Sequence of chain 33.A:
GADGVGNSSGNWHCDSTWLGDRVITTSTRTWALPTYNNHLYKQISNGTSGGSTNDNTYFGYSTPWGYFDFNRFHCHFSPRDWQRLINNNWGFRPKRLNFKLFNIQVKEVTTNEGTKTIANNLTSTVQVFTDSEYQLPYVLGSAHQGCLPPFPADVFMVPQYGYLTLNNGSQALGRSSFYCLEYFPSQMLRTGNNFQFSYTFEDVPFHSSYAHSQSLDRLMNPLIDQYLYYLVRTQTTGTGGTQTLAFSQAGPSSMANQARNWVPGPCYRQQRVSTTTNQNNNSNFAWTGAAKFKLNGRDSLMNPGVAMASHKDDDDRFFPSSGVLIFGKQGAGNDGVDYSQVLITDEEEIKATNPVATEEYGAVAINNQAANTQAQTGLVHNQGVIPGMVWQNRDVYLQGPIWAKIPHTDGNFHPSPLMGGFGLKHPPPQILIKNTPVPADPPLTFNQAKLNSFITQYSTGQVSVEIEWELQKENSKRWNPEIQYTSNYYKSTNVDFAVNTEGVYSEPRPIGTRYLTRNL

Sequence of chain 6.A:
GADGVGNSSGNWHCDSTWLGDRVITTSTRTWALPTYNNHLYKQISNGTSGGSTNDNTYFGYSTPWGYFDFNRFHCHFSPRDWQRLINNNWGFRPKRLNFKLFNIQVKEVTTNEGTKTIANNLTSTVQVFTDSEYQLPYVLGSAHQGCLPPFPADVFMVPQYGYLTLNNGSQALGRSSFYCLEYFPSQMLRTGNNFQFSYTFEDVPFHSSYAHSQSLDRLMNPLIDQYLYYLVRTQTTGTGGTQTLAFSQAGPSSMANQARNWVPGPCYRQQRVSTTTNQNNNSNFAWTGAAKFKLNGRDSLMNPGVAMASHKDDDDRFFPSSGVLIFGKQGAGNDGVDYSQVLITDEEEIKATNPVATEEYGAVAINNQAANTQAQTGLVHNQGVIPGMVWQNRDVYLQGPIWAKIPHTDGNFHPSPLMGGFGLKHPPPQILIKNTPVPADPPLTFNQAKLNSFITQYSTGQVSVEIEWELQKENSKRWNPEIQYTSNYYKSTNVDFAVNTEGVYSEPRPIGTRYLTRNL

A protein and the small-molecule ligand that binds it are described below.
Small molecule (SMILES): Nc1ncnc2c1ncn2[C@H]1C[C@H](O)[C@@H](COP(=O)(O)O)O1

Binding-site contacts:
Ligand atom N7 contacts residue HIS630 of chain 33.A at 4.1 Å.
Ligand atom C1' contacts residue HIS630 of chain 33.A at 4.0 Å.
Ligand atom N1 contacts residue VAL420 of chain 33.A at 3.7 Å.
Ligand atom N1 contacts residue PHE638 of chain 33.A at 4.3 Å.
Ligand atom C5 contacts residue PRO421 of chain 33.A at 4.1 Å (hydrophobic).
Ligand atom C6 contacts residue VAL420 of chain 33.A at 4.0 Å (hydrophobic).
Ligand atom C2 contacts residue VAL420 of chain 33.A at 4.3 Å (hydrophobic).
Ligand atom O2P contacts residue ASP626 of chain 6.A at 4.2 Å.
Ligand atom N3 contacts residue PRO631 of chain 33.A at 3.6 Å.
Ligand atom C8 contacts residue PRO421 of chain 33.A at 4.3 Å (hydrophobic).
Ligand atom N6 contacts residue VAL420 of chain 33.A at 4.0 Å.
Ligand atom C8 contacts residue HIS630 of chain 33.A at 3.3 Å.
Ligand atom N9 contacts residue PRO421 of chain 33.A at 4.4 Å.
Ligand atom N6 contacts residue SER632 of chain 33.A at 3.3 Å (h-bond).
Ligand atom C2 contacts residue PRO421 of chain 33.A at 4.5 Å (hydrophobic).
Ligand atom N6 contacts residue GLY639 of chain 33.A at 3.6 Å (h-bond).
Ligand atom C6 contacts residue PRO421 of chain 33.A at 4.1 Å (hydrophobic).
Ligand atom C4 contacts residue PRO421 of chain 33.A at 4.3 Å (hydrophobic).
Ligand atom C6 contacts residue GLY639 of chain 33.A at 3.8 Å.
Ligand atom C2' contacts residue HIS630 of chain 33.A at 3.2 Å.
Ligand atom C2 contacts residue GLY639 of chain 33.A at 3.1 Å.
Ligand atom N6 contacts residue PHE638 of chain 33.A at 3.9 Å.
Ligand atom N9 contacts residue HIS630 of chain 33.A at 4.2 Å.
Ligand atom C6 contacts residue PRO631 of chain 33.A at 3.9 Å (hydrophobic).
Ligand atom N7 contacts residue PRO421 of chain 33.A at 4.2 Å.
Ligand atom O1P contacts residue LYS641 of chain 6.A at 4.0 Å.
Ligand atom C3' contacts residue HIS630 of chain 33.A at 4.4 Å.
Ligand atom N6 contacts residue GLY637 of chain 33.A at 3.7 Å.
Ligand atom C5 contacts residue SER632 of chain 33.A at 4.1 Å.
Ligand atom N1 contacts residue PRO421 of chain 33.A at 4.3 Å.
Ligand atom C4 contacts residue PRO631 of chain 33.A at 4.0 Å (hydrophobic).
Ligand atom N1 contacts residue PRO631 of chain 33.A at 3.5 Å (h-bond).
Ligand atom C5 contacts residue PRO631 of chain 33.A at 4.2 Å (hydrophobic).
Ligand atom N3 contacts residue GLY639 of chain 33.A at 4.3 Å.
Ligand atom C1' contacts residue PRO631 of chain 33.A at 4.3 Å (hydrophobic).
Ligand atom N1 contacts residue GLY639 of chain 33.A at 3.1 Å (h-bond).
Ligand atom N7 contacts residue ASN609 of chain 33.A at 3.8 Å.
Ligand atom N7 contacts residue SER632 of chain 33.A at 4.1 Å.
Ligand atom C2 contacts residue PRO631 of chain 33.A at 3.3 Å (hydrophobic).
Ligand atom C6 contacts residue SER632 of chain 33.A at 3.9 Å.